A protein and the small-molecule ligand that binds it are described below.
Small molecule (SMILES): CC(=O)N[C@H]1[C@H](O[C@H]2[C@H](O)[C@@H](NC(C)=O)CO[C@@H]2CO)O[C@H](CO)[C@@H](O)[C@@H]1O

Sequence of chain 4.C:
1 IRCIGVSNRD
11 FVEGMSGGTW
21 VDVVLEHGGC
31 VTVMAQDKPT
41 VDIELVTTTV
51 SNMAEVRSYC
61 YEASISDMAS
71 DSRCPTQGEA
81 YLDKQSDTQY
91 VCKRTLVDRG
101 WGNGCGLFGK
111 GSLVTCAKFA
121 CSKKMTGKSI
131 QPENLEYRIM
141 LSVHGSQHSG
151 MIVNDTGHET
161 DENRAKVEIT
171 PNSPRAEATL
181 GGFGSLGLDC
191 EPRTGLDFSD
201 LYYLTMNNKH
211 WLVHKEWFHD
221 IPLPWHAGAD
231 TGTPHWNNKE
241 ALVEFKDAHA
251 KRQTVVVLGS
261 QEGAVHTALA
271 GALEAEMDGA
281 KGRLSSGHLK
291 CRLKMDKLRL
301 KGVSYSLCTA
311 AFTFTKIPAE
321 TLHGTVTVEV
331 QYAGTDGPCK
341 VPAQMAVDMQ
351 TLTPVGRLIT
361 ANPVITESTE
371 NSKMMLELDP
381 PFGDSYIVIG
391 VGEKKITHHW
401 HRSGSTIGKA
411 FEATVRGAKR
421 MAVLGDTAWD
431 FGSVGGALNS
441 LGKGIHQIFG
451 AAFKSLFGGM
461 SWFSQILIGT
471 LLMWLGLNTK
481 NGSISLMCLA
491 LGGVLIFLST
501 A

Binding-site contacts:
Ligand atom O7 contacts residue ASN154 of chain 4.C at 2.6 Å (h-bond).
Ligand atom N2 contacts residue THR156 of chain 4.C at 3.6 Å (h-bond).
Ligand atom C8 contacts residue ASN154 of chain 4.C at 3.6 Å.
Ligand atom C2 contacts residue THR156 of chain 4.C at 4.2 Å.
Ligand atom N2 contacts residue ASN154 of chain 4.C at 3.8 Å.
Ligand atom O6 contacts residue MET151 of chain 4.C at 3.4 Å.
Ligand atom C2 contacts residue ASN154 of chain 4.C at 3.5 Å.
Ligand atom C1 contacts residue THR156 of chain 4.C at 3.6 Å.
Ligand atom O5 contacts residue ASN154 of chain 4.C at 4.0 Å.
Ligand atom C7 contacts residue THR156 of chain 4.C at 3.9 Å.
Ligand atom C7 contacts residue ASN154 of chain 4.C at 3.3 Å.
Ligand atom C6 contacts residue MET151 of chain 4.C at 4.5 Å (hydrophobic).
Ligand atom C1 contacts residue ASN154 of chain 4.C at 3.4 Å.
Ligand atom C8 contacts residue THR156 of chain 4.C at 4.0 Å.